Binding-site contacts:
Ligand atom C8 contacts residue ASN35 of chain 1.A at 4.3 Å.
Ligand atom C5 contacts residue GLU39 of chain 1.A at 4.4 Å.
Ligand atom C4 contacts residue ASN35 of chain 1.A at 4.2 Å.
Ligand atom O5 contacts residue ASN35 of chain 1.A at 2.4 Å (h-bond).
Ligand atom O5 contacts residue THR37 of chain 1.A at 3.4 Å.
Ligand atom O7 contacts residue ASN35 of chain 1.A at 2.8 Å (h-bond).
Ligand atom C5 contacts residue THR37 of chain 1.A at 4.0 Å.
Ligand atom O7 contacts residue GLN322 of chain 1.A at 4.4 Å.
Ligand atom O6 contacts residue THR37 of chain 1.A at 3.0 Å (h-bond).
Ligand atom N2 contacts residue ASN35 of chain 1.A at 2.9 Å (h-bond).
Ligand atom C7 contacts residue ASN35 of chain 1.A at 3.1 Å.
Ligand atom C2 contacts residue ASN35 of chain 1.A at 2.4 Å.
Ligand atom C6 contacts residue GLU39 of chain 1.A at 3.0 Å.
Ligand atom O5 contacts residue ASN40 of chain 1.A at 4.3 Å.
Ligand atom C1 contacts residue ASN35 of chain 1.A at 1.4 Å.
Ligand atom C7 contacts residue GLN322 of chain 1.A at 4.3 Å.
Ligand atom C1 contacts residue THR37 of chain 1.A at 3.9 Å.
Ligand atom C5 contacts residue ASN35 of chain 1.A at 3.7 Å.
Ligand atom C8 contacts residue GLN322 of chain 1.A at 3.3 Å.
Ligand atom O6 contacts residue GLU39 of chain 1.A at 2.3 Å (salt-bridge).
Ligand atom C3 contacts residue ASN35 of chain 1.A at 3.8 Å.
Ligand atom C6 contacts residue THR37 of chain 1.A at 4.0 Å.

A small-molecule ligand and the protein it binds are described below.
Small molecule (SMILES): CC(=O)N[C@@H]1[C@@H](O)[C@H](O)[C@@H](CO)O[C@H]1O

Sequence of chain 1.A:
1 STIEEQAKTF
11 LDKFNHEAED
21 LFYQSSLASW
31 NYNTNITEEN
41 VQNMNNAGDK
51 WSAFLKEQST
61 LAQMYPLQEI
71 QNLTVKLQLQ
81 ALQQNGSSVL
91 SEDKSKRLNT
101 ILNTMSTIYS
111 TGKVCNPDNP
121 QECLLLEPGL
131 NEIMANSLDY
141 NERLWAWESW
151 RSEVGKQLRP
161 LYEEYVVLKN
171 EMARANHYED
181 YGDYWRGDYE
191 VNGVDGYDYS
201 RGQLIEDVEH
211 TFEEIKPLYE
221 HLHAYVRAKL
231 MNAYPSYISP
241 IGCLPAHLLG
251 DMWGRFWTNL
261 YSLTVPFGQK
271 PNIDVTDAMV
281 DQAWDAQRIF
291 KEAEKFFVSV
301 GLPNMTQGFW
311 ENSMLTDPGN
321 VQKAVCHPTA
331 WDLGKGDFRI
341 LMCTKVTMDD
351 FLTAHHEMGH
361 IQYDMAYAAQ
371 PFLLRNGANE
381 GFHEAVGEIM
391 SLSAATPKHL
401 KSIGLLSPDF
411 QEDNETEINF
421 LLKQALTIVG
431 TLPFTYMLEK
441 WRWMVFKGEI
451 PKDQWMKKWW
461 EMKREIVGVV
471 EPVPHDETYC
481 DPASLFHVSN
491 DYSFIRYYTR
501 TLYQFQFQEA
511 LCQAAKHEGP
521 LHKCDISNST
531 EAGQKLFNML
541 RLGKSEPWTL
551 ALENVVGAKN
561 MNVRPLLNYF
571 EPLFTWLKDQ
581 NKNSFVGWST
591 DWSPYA